Binding-site contacts:
Ligand atom N2 contacts residue ASN92 of chain 1.A at 3.0 Å (h-bond).
Ligand atom C7 contacts residue ASN61 of chain 1.A at 3.4 Å.
Ligand atom C5 contacts residue ASN92 of chain 1.A at 3.6 Å.
Ligand atom C2 contacts residue ASN92 of chain 1.A at 2.5 Å.
Ligand atom C6 contacts residue TYR59 of chain 1.A at 4.0 Å (hydrophobic).
Ligand atom C8 contacts residue ASN61 of chain 1.A at 3.5 Å.
Ligand atom O5 contacts residue TYR59 of chain 1.A at 3.8 Å.
Ligand atom C3 contacts residue ASN92 of chain 1.A at 3.8 Å.
Ligand atom O7 contacts residue ASN61 of chain 1.A at 4.1 Å.
Ligand atom C8 contacts residue ASN92 of chain 1.A at 3.9 Å.
Ligand atom C5 contacts residue TYR59 of chain 1.A at 3.6 Å (hydrophobic).
Ligand atom N2 contacts residue ASN61 of chain 1.A at 3.2 Å (h-bond).
Ligand atom C1 contacts residue TYR59 of chain 1.A at 4.1 Å (hydrophobic).
Ligand atom C3 contacts residue TYR59 of chain 1.A at 4.5 Å (hydrophobic).
Ligand atom O6 contacts residue TYR59 of chain 1.A at 3.4 Å.
Ligand atom C4 contacts residue ASN92 of chain 1.A at 4.2 Å.
Ligand atom C1 contacts residue ASN92 of chain 1.A at 1.4 Å.
Ligand atom O5 contacts residue ASN92 of chain 1.A at 2.3 Å (h-bond).
Ligand atom C7 contacts residue ASN92 of chain 1.A at 3.8 Å.
Ligand atom C8 contacts residue PHE90 of chain 1.A at 4.0 Å (hydrophobic).

This small molecule binds to this protein.
Small molecule (SMILES): CC(=O)N[C@@H]1[C@@H](O)[C@H](O)[C@@H](CO)O[C@H]1O

Sequence of chain 1.A:
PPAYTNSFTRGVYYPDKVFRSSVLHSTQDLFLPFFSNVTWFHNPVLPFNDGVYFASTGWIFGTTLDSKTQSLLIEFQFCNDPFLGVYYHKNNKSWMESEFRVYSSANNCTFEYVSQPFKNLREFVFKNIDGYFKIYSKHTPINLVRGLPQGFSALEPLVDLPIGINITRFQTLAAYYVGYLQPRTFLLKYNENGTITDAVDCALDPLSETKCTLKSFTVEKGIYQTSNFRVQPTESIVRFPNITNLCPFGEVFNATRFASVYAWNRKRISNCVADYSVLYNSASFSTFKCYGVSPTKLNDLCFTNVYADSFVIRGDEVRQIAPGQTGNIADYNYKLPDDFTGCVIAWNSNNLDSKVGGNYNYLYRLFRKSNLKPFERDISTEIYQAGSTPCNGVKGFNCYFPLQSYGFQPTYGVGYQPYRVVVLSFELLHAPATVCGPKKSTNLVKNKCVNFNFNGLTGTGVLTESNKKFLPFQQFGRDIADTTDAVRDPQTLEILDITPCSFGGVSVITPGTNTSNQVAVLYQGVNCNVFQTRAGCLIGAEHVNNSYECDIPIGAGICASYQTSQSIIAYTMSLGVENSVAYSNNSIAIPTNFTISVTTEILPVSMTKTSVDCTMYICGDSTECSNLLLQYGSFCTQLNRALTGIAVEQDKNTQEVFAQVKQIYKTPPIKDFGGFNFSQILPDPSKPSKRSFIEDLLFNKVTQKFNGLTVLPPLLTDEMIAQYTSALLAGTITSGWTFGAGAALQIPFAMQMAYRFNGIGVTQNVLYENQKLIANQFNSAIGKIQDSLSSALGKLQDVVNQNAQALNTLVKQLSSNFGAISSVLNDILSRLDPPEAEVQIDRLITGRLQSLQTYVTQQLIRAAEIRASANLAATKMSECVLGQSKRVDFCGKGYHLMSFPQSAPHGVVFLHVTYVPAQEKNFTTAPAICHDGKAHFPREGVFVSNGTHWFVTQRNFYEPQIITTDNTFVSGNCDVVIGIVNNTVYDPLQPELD